Sequence of chain 2.G:
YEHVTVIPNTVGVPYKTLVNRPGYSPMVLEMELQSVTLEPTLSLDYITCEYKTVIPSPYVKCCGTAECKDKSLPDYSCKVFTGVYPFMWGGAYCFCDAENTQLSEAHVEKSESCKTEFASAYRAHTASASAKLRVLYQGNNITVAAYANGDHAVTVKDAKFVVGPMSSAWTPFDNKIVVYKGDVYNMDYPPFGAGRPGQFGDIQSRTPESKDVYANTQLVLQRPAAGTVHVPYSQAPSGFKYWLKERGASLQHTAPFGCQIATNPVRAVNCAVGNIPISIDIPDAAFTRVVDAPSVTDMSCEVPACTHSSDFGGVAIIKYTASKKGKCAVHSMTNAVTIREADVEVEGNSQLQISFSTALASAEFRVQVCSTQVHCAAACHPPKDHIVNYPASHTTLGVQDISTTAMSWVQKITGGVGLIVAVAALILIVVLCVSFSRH

The protein below binds the small molecule below.
Small molecule (SMILES): CC(=O)N[C@@H]1[C@@H](O)[C@H](O)[C@@H](CO)O[C@H]1O

Sequence of chain 2.H:
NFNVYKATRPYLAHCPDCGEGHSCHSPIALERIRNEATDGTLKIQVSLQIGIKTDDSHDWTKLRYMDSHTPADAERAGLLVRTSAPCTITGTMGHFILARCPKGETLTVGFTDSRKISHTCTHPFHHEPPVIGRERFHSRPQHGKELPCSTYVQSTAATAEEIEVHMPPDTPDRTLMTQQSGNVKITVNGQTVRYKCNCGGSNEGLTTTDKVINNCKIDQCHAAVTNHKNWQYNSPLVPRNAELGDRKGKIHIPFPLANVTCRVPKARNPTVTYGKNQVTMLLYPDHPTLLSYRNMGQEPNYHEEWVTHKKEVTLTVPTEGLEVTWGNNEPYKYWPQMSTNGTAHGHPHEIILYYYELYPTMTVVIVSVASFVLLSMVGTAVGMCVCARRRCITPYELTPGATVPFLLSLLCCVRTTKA

Binding-site contacts:
Ligand atom C6 contacts residue THR116 of chain 2.G at 3.8 Å.
Ligand atom O5 contacts residue THR116 of chain 2.G at 3.9 Å.
Ligand atom O7 contacts residue ASN259 of chain 2.H at 2.9 Å (h-bond).
Ligand atom O5 contacts residue ASN259 of chain 2.H at 2.3 Å (h-bond).
Ligand atom C5 contacts residue THR116 of chain 2.G at 4.5 Å.
Ligand atom C1 contacts residue ASN259 of chain 2.H at 1.4 Å.
Ligand atom C4 contacts residue ASN259 of chain 2.H at 4.2 Å.
Ligand atom O6 contacts residue LYS115 of chain 2.G at 4.2 Å.
Ligand atom C6 contacts residue LYS115 of chain 2.G at 4.1 Å.
Ligand atom C3 contacts residue ASN259 of chain 2.H at 3.8 Å.
Ligand atom N2 contacts residue ASN259 of chain 2.H at 2.9 Å (h-bond).
Ligand atom C8 contacts residue ASN259 of chain 2.H at 4.4 Å.
Ligand atom C7 contacts residue ASN259 of chain 2.H at 3.1 Å.
Ligand atom O7 contacts residue LYS181 of chain 2.G at 4.2 Å.
Ligand atom C5 contacts residue ASN259 of chain 2.H at 3.6 Å.
Ligand atom O6 contacts residue THR116 of chain 2.G at 3.3 Å.
Ligand atom C2 contacts residue ASN259 of chain 2.H at 2.4 Å.